Binding-site contacts:
Ligand atom C13 contacts residue GLY30 of chain 1.A at 3.5 Å.
Ligand atom N03 contacts residue MET155 of chain 1.A at 3.6 Å (h-bond).
Ligand atom N22 contacts residue LEU102 of chain 1.A at 3.7 Å.
Ligand atom C15 contacts residue LYS29 of chain 1.A at 3.9 Å.
Ligand atom N23 contacts residue ALA51 of chain 1.A at 3.4 Å.
Ligand atom N16 contacts residue LYS29 of chain 1.A at 3.7 Å.
Ligand atom C15 contacts residue LYS171 of chain 1.A at 3.9 Å.
Ligand atom C24 contacts residue LEU105 of chain 1.A at 3.9 Å (hydrophobic).
Ligand atom C02 contacts residue LEU105 of chain 1.A at 3.5 Å (hydrophobic).
Ligand atom C02 contacts residue LEU27 of chain 1.A at 3.8 Å (hydrophobic).
Ligand atom C07 contacts residue VAL35 of chain 1.A at 3.8 Å (hydrophobic).
Ligand atom N01 contacts residue TYR104 of chain 1.A at 3.8 Å.
Ligand atom N01 contacts residue GLU103 of chain 1.A at 3.8 Å.
Ligand atom N16 contacts residue GLY28 of chain 1.A at 3.6 Å.
Ligand atom N22 contacts residue GLU103 of chain 1.A at 3.7 Å.
Ligand atom C17 contacts residue GLY28 of chain 1.A at 3.5 Å.
Ligand atom C14 contacts residue LYS29 of chain 1.A at 3.5 Å.
Ligand atom C19 contacts residue MET155 of chain 1.A at 3.9 Å (hydrophobic).
Ligand atom C17 contacts residue LYS171 of chain 1.A at 4.0 Å.
Ligand atom C14 contacts residue LYS171 of chain 1.A at 3.7 Å.
Ligand atom N22 contacts residue VAL86 of chain 1.A at 3.6 Å.
Ligand atom C04 contacts residue MET155 of chain 1.A at 3.4 Å (hydrophobic).
Ligand atom N05 contacts residue MET155 of chain 1.A at 3.5 Å (h-bond).
Ligand atom N23 contacts residue GLU103 of chain 1.A at 2.7 Å (salt-bridge).
Ligand atom C14 contacts residue GLY30 of chain 1.A at 3.1 Å.
Ligand atom N23 contacts residue LEU105 of chain 1.A at 3.8 Å.
Ligand atom N03 contacts residue LEU27 of chain 1.A at 3.9 Å.
Ligand atom C13 contacts residue LYS171 of chain 1.A at 4.0 Å.
Ligand atom C11 contacts residue VAL35 of chain 1.A at 3.4 Å (hydrophobic).
Ligand atom C20 contacts residue MET155 of chain 1.A at 4.0 Å (hydrophobic).
Ligand atom C24 contacts residue ALA51 of chain 1.A at 3.5 Å (hydrophobic).
Ligand atom C02 contacts residue TYR104 of chain 1.A at 4.0 Å (hydrophobic).
Ligand atom C24 contacts residue GLU103 of chain 1.A at 3.6 Å.
Ligand atom N01 contacts residue ALA51 of chain 1.A at 3.7 Å.
Ligand atom C09 contacts residue LYS171 of chain 1.A at 3.8 Å.
Ligand atom N01 contacts residue LEU105 of chain 1.A at 2.9 Å (h-bond).
Ligand atom C15 contacts residue GLY28 of chain 1.A at 4.0 Å.
Ligand atom C12 contacts residue LYS53 of chain 1.A at 3.7 Å.
Ligand atom C10 contacts residue VAL35 of chain 1.A at 3.9 Å (hydrophobic).
Ligand atom N23 contacts residue VAL86 of chain 1.A at 3.9 Å.

Sequence of chain 1.A:
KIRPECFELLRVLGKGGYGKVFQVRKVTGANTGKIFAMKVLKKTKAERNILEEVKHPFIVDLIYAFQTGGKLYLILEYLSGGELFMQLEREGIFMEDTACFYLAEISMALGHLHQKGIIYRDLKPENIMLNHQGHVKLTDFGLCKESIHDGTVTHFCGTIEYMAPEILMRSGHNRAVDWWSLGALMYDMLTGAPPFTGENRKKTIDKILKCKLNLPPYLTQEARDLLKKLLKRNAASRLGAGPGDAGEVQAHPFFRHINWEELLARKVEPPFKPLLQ

The small molecule below binds the protein below.
Small molecule (SMILES): C1=C(c2c[nH]c3ccccc23)CCN(c2ncnc3[nH]ncc23)C1